This protein binds this small molecule.
Small molecule (SMILES): CC(=O)N[C@@H]1[C@@H](O)[C@H](O)[C@@H](CO)O[C@H]1O

Binding-site contacts:
Ligand atom C8 contacts residue HIS519 of chain 1.B at 3.8 Å.
Ligand atom O5 contacts residue ASN234 of chain 1.A at 2.3 Å (h-bond).
Ligand atom C4 contacts residue ASN234 of chain 1.A at 4.2 Å.
Ligand atom C7 contacts residue ASN234 of chain 1.A at 3.4 Å.
Ligand atom C3 contacts residue ASN234 of chain 1.A at 3.8 Å.
Ligand atom C8 contacts residue ASN234 of chain 1.A at 4.1 Å.
Ligand atom C7 contacts residue GLY232 of chain 1.A at 4.5 Å.
Ligand atom C5 contacts residue ASN234 of chain 1.A at 3.6 Å.
Ligand atom N2 contacts residue ASN234 of chain 1.A at 3.0 Å (h-bond).
Ligand atom C2 contacts residue ASN234 of chain 1.A at 2.4 Å.
Ligand atom C8 contacts residue GLY232 of chain 1.A at 3.4 Å.
Ligand atom C1 contacts residue ASN234 of chain 1.A at 1.4 Å.
Ligand atom O7 contacts residue ASN234 of chain 1.A at 3.3 Å (h-bond).

Sequence of chain 1.A:
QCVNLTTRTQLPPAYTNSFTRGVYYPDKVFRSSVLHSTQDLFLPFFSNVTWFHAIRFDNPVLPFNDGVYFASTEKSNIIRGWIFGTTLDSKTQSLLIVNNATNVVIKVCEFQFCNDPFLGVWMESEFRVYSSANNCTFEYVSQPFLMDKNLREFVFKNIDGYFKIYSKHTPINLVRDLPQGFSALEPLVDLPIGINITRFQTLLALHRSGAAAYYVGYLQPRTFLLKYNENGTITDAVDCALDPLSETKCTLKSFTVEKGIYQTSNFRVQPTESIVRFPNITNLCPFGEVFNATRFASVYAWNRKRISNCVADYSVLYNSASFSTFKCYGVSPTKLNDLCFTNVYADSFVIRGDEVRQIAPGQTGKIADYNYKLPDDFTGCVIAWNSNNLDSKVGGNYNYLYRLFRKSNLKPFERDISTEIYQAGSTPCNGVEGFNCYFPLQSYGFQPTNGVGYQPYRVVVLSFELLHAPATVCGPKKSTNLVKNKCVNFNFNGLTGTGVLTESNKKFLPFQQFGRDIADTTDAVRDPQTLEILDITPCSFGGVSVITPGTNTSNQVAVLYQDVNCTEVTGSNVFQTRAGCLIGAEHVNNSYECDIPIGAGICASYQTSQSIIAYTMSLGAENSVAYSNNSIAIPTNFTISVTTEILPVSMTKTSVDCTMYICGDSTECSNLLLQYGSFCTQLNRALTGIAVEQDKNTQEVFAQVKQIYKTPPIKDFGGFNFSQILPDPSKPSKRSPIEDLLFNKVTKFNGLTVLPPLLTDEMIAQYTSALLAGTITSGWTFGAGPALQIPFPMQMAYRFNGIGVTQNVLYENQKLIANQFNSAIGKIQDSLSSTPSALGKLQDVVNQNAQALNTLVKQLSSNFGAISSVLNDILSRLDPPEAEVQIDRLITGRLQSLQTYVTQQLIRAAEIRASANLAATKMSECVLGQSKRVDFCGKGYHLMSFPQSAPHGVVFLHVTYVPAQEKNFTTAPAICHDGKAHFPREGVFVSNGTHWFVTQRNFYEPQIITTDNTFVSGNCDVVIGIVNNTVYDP

Sequence of chain 1.B:
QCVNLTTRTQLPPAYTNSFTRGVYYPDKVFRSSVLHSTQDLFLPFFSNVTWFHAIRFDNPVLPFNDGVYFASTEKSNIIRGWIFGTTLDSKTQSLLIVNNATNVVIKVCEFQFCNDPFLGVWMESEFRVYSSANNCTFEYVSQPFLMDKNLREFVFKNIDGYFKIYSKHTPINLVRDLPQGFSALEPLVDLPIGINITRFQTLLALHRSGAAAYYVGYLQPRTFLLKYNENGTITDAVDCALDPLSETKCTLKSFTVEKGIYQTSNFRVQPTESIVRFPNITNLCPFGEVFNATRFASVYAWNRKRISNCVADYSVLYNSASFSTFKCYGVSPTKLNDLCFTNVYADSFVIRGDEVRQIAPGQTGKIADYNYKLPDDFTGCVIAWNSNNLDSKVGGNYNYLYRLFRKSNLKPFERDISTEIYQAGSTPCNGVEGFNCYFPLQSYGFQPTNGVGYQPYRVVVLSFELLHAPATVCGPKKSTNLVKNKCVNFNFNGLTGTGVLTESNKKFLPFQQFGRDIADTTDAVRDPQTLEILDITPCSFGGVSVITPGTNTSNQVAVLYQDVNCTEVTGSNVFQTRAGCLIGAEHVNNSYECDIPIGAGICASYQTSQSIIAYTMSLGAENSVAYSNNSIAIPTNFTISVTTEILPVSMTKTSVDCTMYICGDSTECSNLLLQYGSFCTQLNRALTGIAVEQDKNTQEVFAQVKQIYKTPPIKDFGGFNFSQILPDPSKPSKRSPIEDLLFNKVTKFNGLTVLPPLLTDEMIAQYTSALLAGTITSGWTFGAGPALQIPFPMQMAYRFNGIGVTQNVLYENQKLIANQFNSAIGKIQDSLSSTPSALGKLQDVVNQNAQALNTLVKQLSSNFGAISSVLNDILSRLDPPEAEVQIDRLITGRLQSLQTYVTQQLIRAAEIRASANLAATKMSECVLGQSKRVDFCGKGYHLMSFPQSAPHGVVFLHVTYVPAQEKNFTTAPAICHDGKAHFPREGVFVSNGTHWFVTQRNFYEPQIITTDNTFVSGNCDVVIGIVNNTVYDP